A small-molecule ligand and the protein it binds are described below.
Small molecule (SMILES): CC(=O)N[C@H]1[C@H](O[C@H]2[C@H](O)[C@@H](NC(C)=O)CO[C@@H]2CO)O[C@H](CO)[C@@H](O[C@@H]2O[C@H](CO[C@H]3O[C@H](CO[C@H]4O[C@H](CO)[C@@H](O)[C@H](O)[C@@H]4O)[C@@H](O)[C@H](O[C@H]4O[C@H](CO)[C@@H](O)[C@H](O)[C@@H]4O[C@H]4O[C@H](CO)[C@@H](O)[C@H](O)[C@@H]4O)[C@@H]3O)[C@@H](O)[C@H](O[C@H]3O[C@H](CO)[C@@H](O)[C@H](O)[C@@H]3O[C@H]3O[C@H](CO)[C@@H](O)[C@H](O)[C@@H]3O)[C@@H]2O)[C@@H]1O

Sequence of chain 1.B:
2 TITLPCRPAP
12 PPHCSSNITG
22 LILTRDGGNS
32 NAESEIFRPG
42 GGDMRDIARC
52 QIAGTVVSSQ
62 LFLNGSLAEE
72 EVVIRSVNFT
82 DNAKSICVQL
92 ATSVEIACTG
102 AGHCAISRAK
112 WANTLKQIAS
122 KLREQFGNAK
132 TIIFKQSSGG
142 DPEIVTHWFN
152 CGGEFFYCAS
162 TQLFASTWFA

Sequence of chain 1.C:
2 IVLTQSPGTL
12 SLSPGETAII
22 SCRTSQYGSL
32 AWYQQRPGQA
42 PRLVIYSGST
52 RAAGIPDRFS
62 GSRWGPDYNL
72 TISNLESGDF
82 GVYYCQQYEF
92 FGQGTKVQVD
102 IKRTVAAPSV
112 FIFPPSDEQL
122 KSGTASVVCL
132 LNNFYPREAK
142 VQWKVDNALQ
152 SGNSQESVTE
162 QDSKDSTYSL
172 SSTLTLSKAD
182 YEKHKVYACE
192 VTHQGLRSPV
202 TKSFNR

Binding-site contacts:
Ligand atom C7 contacts residue GLY29 of chain 1.C at 3.8 Å.
Ligand atom O3 contacts residue ARG64 of chain 1.C at 2.7 Å (salt-bridge).
Ligand atom O4 contacts residue GLY29 of chain 1.C at 3.6 Å.
Ligand atom O5 contacts residue TYR28 of chain 1.C at 3.6 Å.
Ligand atom C3 contacts residue ASN79 of chain 1.B at 3.8 Å.
Ligand atom O6 contacts residue ARG64 of chain 1.C at 3.7 Å.
Ligand atom C1 contacts residue TYR89 of chain 1.C at 3.4 Å (hydrophobic).
Ligand atom C4 contacts residue TRP65 of chain 1.C at 3.5 Å (hydrophobic).
Ligand atom O7 contacts residue TYR28 of chain 1.C at 3.6 Å.
Ligand atom O5 contacts residue TYR89 of chain 1.C at 3.8 Å.
Ligand atom C7 contacts residue ASN79 of chain 1.B at 3.7 Å.
Ligand atom O5 contacts residue ASN79 of chain 1.B at 2.3 Å (h-bond).
Ligand atom O7 contacts residue ARG64 of chain 1.C at 3.4 Å (salt-bridge).
Ligand atom O6 contacts residue ARG64 of chain 1.C at 3.7 Å.
Ligand atom C1 contacts residue ASN79 of chain 1.B at 1.4 Å.
Ligand atom O2 contacts residue GLY66 of chain 1.C at 2.9 Å (h-bond).
Ligand atom C7 contacts residue ARG64 of chain 1.C at 3.1 Å.
Ligand atom O5 contacts residue GLY66 of chain 1.C at 3.3 Å.
Ligand atom O2 contacts residue TRP65 of chain 1.C at 3.7 Å.
Ligand atom N2 contacts residue ASN79 of chain 1.B at 3.0 Å (h-bond).
Ligand atom C8 contacts residue TYR69 of chain 1.C at 3.5 Å (hydrophobic).
Ligand atom C1 contacts residue GLY66 of chain 1.C at 3.5 Å.
Ligand atom N2 contacts residue ARG64 of chain 1.C at 3.3 Å (salt-bridge).
Ligand atom O5 contacts residue TYR28 of chain 1.C at 3.4 Å.
Ligand atom C5 contacts residue TYR28 of chain 1.C at 3.2 Å (hydrophobic).
Ligand atom C4 contacts residue TYR28 of chain 1.C at 3.7 Å (hydrophobic).
Ligand atom O7 contacts residue TYR69 of chain 1.C at 3.6 Å (h-bond).
Ligand atom O2 contacts residue ARG64 of chain 1.C at 3.8 Å.
Ligand atom C5 contacts residue ASN79 of chain 1.B at 3.6 Å.
Ligand atom O4 contacts residue TYR28 of chain 1.C at 3.3 Å.
Ligand atom C2 contacts residue ASN79 of chain 1.B at 2.5 Å.
Ligand atom C2 contacts residue TYR28 of chain 1.C at 3.8 Å (hydrophobic).
Ligand atom C1 contacts residue ARG64 of chain 1.C at 3.7 Å.
Ligand atom O7 contacts residue GLY29 of chain 1.C at 3.2 Å (h-bond).
Ligand atom C2 contacts residue ARG64 of chain 1.C at 3.8 Å.
Ligand atom O6 contacts residue TYR28 of chain 1.C at 3.1 Å.
Ligand atom O6 contacts residue SER30 of chain 1.C at 3.3 Å (h-bond).
Ligand atom O4 contacts residue TRP65 of chain 1.C at 3.5 Å.
Ligand atom C6 contacts residue TYR28 of chain 1.C at 3.6 Å (hydrophobic).
Ligand atom C8 contacts residue ARG64 of chain 1.C at 3.3 Å.